Sequence of chain 1.A:
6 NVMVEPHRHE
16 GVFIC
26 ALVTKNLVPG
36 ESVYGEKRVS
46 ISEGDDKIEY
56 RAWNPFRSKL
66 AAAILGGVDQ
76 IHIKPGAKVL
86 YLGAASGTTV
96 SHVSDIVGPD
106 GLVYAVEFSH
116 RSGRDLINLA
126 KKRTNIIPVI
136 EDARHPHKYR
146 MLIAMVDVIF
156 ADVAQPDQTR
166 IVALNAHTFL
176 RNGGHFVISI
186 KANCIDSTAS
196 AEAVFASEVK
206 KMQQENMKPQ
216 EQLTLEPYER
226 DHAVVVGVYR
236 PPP

Binding-site contacts:
Ligand atom N2 contacts residue GLY88 of chain 1.A at 3.5 Å.
Ligand atom C4 contacts residue GLN163 of chain 1.A at 4.0 Å.
Ligand atom C9 contacts residue ILE166 of chain 1.A at 4.1 Å (hydrophobic).
Ligand atom C3 contacts residue ASP157 of chain 1.A at 3.8 Å.
Ligand atom F1 contacts residue ILE166 of chain 1.A at 3.6 Å.
Ligand atom C2 contacts residue GLY88 of chain 1.A at 3.4 Å.
Ligand atom O1 contacts residue PHE113 of chain 1.A at 2.9 Å (h-bond).
Ligand atom N1 contacts residue GLY88 of chain 1.A at 3.3 Å.
Ligand atom F2 contacts residue GLN163 of chain 1.A at 3.9 Å.
Ligand atom C6 contacts residue GLY88 of chain 1.A at 3.9 Å.
Ligand atom C4 contacts residue ASP157 of chain 1.A at 2.9 Å.
Ligand atom N1 contacts residue ASP157 of chain 1.A at 3.7 Å.
Ligand atom C7 contacts residue FMT1 of chain 1.D at 4.3 Å.
Ligand atom F2 contacts residue VAL158 of chain 1.A at 3.8 Å.
Ligand atom F3 contacts residue ILE166 of chain 1.A at 3.4 Å.
Ligand atom C1 contacts residue GLU112 of chain 1.A at 3.7 Å.
Ligand atom C7 contacts residue GLY88 of chain 1.A at 3.4 Å.
Ligand atom C6 contacts residue FMT1 of chain 1.D at 3.7 Å.
Ligand atom C8 contacts residue PHE113 of chain 1.A at 4.1 Å (hydrophobic).
Ligand atom C4 contacts residue LEU87 of chain 1.A at 4.2 Å (hydrophobic).
Ligand atom F1 contacts residue LEU87 of chain 1.A at 3.4 Å.
Ligand atom O1 contacts residue GLU112 of chain 1.A at 3.7 Å.
Ligand atom C8 contacts residue GLU112 of chain 1.A at 3.5 Å.
Ligand atom F2 contacts residue VAL167 of chain 1.A at 3.7 Å.
Ligand atom C3 contacts residue GLY88 of chain 1.A at 3.3 Å.
Ligand atom C8 contacts residue GLY88 of chain 1.A at 3.5 Å.
Ligand atom O1 contacts residue GLY88 of chain 1.A at 4.3 Å.
Ligand atom F1 contacts residue ALA138 of chain 1.A at 3.6 Å.
Ligand atom F3 contacts residue GLN163 of chain 1.A at 3.4 Å.
Ligand atom O1 contacts residue FMT1 of chain 1.D at 3.9 Å.
Ligand atom F3 contacts residue FMT1 of chain 1.D at 4.0 Å.
Ligand atom C5 contacts residue ASP157 of chain 1.A at 4.0 Å.
Ligand atom N2 contacts residue GLU112 of chain 1.A at 2.7 Å (salt-bridge).
Ligand atom C4 contacts residue GLY88 of chain 1.A at 4.1 Å.
Ligand atom C6 contacts residue ALA138 of chain 1.A at 4.2 Å (hydrophobic).
Ligand atom F2 contacts residue ASP157 of chain 1.A at 3.8 Å.
Ligand atom C2 contacts residue GLU112 of chain 1.A at 3.5 Å.
Ligand atom C1 contacts residue GLY88 of chain 1.A at 4.2 Å.
Ligand atom F2 contacts residue ALA156 of chain 1.A at 4.2 Å.
Ligand atom C9 contacts residue LEU87 of chain 1.A at 4.3 Å (hydrophobic).

The protein below binds the small molecule below.
Small molecule (SMILES): Cc1cn2cc(C(F)(F)F)cc2c(=O)[nH]1